Sequence of chain 4.A:
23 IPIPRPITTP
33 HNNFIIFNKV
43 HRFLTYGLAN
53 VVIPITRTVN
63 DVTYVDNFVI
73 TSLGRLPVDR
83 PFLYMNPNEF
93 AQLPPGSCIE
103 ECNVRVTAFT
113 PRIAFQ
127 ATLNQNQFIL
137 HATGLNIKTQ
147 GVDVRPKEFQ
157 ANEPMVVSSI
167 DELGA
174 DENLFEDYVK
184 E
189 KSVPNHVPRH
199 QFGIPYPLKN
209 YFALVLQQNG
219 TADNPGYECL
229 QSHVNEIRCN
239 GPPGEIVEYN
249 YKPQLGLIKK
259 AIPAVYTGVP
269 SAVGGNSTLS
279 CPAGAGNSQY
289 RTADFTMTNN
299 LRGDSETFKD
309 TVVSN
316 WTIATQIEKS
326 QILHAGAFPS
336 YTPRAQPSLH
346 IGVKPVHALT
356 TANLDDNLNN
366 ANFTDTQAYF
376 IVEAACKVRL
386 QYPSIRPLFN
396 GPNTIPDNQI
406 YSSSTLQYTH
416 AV

Binding-site contacts:
Ligand atom C4 contacts residue PRO334 of chain 4.A at 3.6 Å (hydrophobic).
Ligand atom C2 contacts residue LEU328 of chain 4.A at 3.0 Å (hydrophobic).
Ligand atom O4' contacts residue PRO334 of chain 4.A at 4.0 Å.
Ligand atom C5' contacts residue PHE333 of chain 4.A at 3.2 Å (hydrophobic).
Ligand atom C2' contacts residue LEU328 of chain 4.A at 3.7 Å (hydrophobic).
Ligand atom O5' contacts residue GLN252 of chain 4.A at 3.1 Å (h-bond).
Ligand atom C2' contacts residue PHE333 of chain 4.A at 2.9 Å (hydrophobic).
Ligand atom C6 contacts residue PHE333 of chain 4.A at 3.7 Å (hydrophobic).
Ligand atom N3 contacts residue LEU328 of chain 4.A at 3.9 Å.
Ligand atom C4' contacts residue GLN252 of chain 4.A at 3.5 Å.
Ligand atom OP2 contacts residue GLU102 of chain 4.A at 3.5 Å (salt-bridge).
Ligand atom OP1 contacts residue GLN252 of chain 4.A at 3.7 Å.
Ligand atom C6 contacts residue GLY98 of chain 4.A at 4.1 Å.
Ligand atom OP2 contacts residue PHE333 of chain 4.A at 3.3 Å.
Ligand atom N3 contacts residue PRO334 of chain 4.A at 3.5 Å.
Ligand atom C5' contacts residue GLN252 of chain 4.A at 3.4 Å.
Ligand atom C7 contacts residue TYR336 of chain 4.A at 3.6 Å (hydrophobic).
Ligand atom O4 contacts residue ALA259 of chain 4.A at 3.2 Å.
Ligand atom O4' contacts residue LEU328 of chain 4.A at 3.0 Å.
Ligand atom C3' contacts residue PHE333 of chain 4.A at 3.8 Å (hydrophobic).
Ligand atom OP2 contacts residue GLN252 of chain 4.A at 4.1 Å.
Ligand atom N1 contacts residue LEU328 of chain 4.A at 3.8 Å.
Ligand atom OP1 contacts residue ARG391 of chain 4.A at 3.8 Å.
Ligand atom C5 contacts residue GLY98 of chain 4.A at 2.9 Å.
Ligand atom C4 contacts residue GLY98 of chain 4.A at 3.2 Å.
Ligand atom C1' contacts residue LEU328 of chain 4.A at 3.9 Å (hydrophobic).
Ligand atom C2 contacts residue PRO334 of chain 4.A at 3.7 Å (hydrophobic).
Ligand atom O4 contacts residue GLY98 of chain 4.A at 2.8 Å (h-bond).
Ligand atom P contacts residue PHE333 of chain 4.A at 3.8 Å.
Ligand atom O3' contacts residue PHE333 of chain 4.A at 3.5 Å.
Ligand atom O2 contacts residue LEU328 of chain 4.A at 2.2 Å.
Ligand atom N1 contacts residue PHE333 of chain 4.A at 3.8 Å.
Ligand atom C4' contacts residue LEU328 of chain 4.A at 4.1 Å (hydrophobic).
Ligand atom O5' contacts residue PHE333 of chain 4.A at 3.8 Å.
Ligand atom C1' contacts residue PHE333 of chain 4.A at 3.1 Å (hydrophobic).
Ligand atom OP2 contacts residue ARG391 of chain 4.A at 3.9 Å.
Ligand atom O2 contacts residue PRO334 of chain 4.A at 3.8 Å.
Ligand atom O4 contacts residue PRO334 of chain 4.A at 3.7 Å.
Ligand atom O4' contacts residue GLN252 of chain 4.A at 3.9 Å.
Ligand atom O5' contacts residue LEU328 of chain 4.A at 3.6 Å.

This protein binds this small molecule.
Small molecule (SMILES): Cc1cn([C@H]2C[C@H](O[P](=O)(O)OC[C@H]3O[C@@H](n4cc(C)c(=O)[nH]c4=O)C[C@@H]3O)[C@@H](CO[P](=O)(O)O[C@H]3C[C@H](n4ccc(=O)[nH]c4=O)O[C@@H]3COP(=O)=O)O2)c(=O)[nH]c1=O